Sequence of chain 1.C:
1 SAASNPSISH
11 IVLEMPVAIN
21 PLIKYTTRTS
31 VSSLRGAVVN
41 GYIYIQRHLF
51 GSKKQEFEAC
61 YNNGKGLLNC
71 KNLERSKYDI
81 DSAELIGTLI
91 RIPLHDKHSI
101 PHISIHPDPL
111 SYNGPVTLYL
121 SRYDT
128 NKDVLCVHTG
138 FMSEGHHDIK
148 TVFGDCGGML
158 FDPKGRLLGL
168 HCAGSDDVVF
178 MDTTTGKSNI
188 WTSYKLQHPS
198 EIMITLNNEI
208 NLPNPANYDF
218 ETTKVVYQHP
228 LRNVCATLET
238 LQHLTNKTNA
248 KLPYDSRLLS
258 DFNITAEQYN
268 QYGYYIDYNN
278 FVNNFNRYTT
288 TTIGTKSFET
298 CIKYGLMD

Binding-site contacts:
Ligand atom CZ contacts residue ASP173 of chain 1.C at 3.4 Å.
Ligand atom CE2 contacts residue THR220 of chain 1.C at 3.5 Å.
Ligand atom CE1 contacts residue GLY171 of chain 1.C at 3.5 Å.
Ligand atom O contacts residue CYS153 of chain 1.C at 2.8 Å (h-bond).
Ligand atom CE1 contacts residue TYR215 of chain 1.C at 3.2 Å (hydrophobic).
Ligand atom CA contacts residue CYS153 of chain 1.C at 2.7 Å (hydrophobic).
Ligand atom CZ contacts residue SER172 of chain 1.C at 3.4 Å.
Ligand atom CE2 contacts residue SER172 of chain 1.C at 3.5 Å.
Ligand atom O1 contacts residue SER172 of chain 1.C at 3.5 Å.
Ligand atom CB contacts residue VAL222 of chain 1.C at 3.5 Å (hydrophobic).
Ligand atom CZ contacts residue TYR215 of chain 1.C at 3.3 Å (hydrophobic).
Ligand atom OH contacts residue SER172 of chain 1.C at 3.1 Å.
Ligand atom O contacts residue GLY171 of chain 1.C at 3.0 Å (h-bond).
Ligand atom OH contacts residue ASP173 of chain 1.C at 2.5 Å (salt-bridge).
Ligand atom O contacts residue GLY151 of chain 1.C at 2.8 Å (h-bond).
Ligand atom N contacts residue CYS169 of chain 1.C at 3.2 Å (h-bond).
Ligand atom OE1 contacts residue HIS168 of chain 1.C at 2.7 Å (h-bond).
Ligand atom CE2 contacts residue ASP173 of chain 1.C at 3.5 Å.
Ligand atom C6 contacts residue THR220 of chain 1.C at 3.2 Å.
Ligand atom OE1 contacts residue THR148 of chain 1.C at 2.6 Å (h-bond).
Ligand atom CA contacts residue GLY171 of chain 1.C at 3.1 Å.
Ligand atom O contacts residue ALA170 of chain 1.C at 3.2 Å.
Ligand atom CD2 contacts residue THR220 of chain 1.C at 3.1 Å.
Ligand atom OH contacts residue GLU218 of chain 1.C at 2.3 Å (salt-bridge).
Ligand atom N contacts residue THR220 of chain 1.C at 2.8 Å (h-bond).
Ligand atom O contacts residue ASP152 of chain 1.C at 3.3 Å (salt-bridge).
Ligand atom OH contacts residue TYR215 of chain 1.C at 2.6 Å (h-bond).
Ligand atom CG contacts residue GLY171 of chain 1.C at 3.5 Å.
Ligand atom OD1 contacts residue ASP216 of chain 1.C at 3.4 Å.
Ligand atom CD1 contacts residue GLY171 of chain 1.C at 3.4 Å.
Ligand atom C contacts residue GLY171 of chain 1.C at 3.4 Å.
Ligand atom C contacts residue CYS153 of chain 1.C at 1.8 Å (hydrophobic).
Ligand atom N contacts residue CYS153 of chain 1.C at 2.9 Å (h-bond).
Ligand atom CZ contacts residue GLU218 of chain 1.C at 3.2 Å.
Ligand atom ND2 contacts residue ASP216 of chain 1.C at 2.9 Å (salt-bridge).
Ligand atom CB contacts residue CYS153 of chain 1.C at 3.1 Å (hydrophobic).
Ligand atom N contacts residue GLY171 of chain 1.C at 2.8 Å (h-bond).
Ligand atom O contacts residue PHE150 of chain 1.C at 3.1 Å.
Ligand atom CB contacts residue GLY171 of chain 1.C at 3.2 Å.
Ligand atom O contacts residue THR219 of chain 1.C at 3.4 Å.

The protein below binds the small molecule below.
Small molecule (SMILES): NC(=O)CC[C@@H](CO)NC(=O)[C@H](CC(N)=O)NC(=O)[C@H](Cc1ccc(O)cc1)NC(=O)[C@H](Cc1ccc(O)cc1)NC(=O)c1ccccc1